This small molecule binds to this protein.
Small molecule (SMILES): CC(=O)N[C@H]1[C@H](O[C@H]2[C@H](O)[C@@H](NC(C)=O)CO[C@@H]2CO)O[C@H](CO)[C@@H](O)[C@@H]1O

Binding-site contacts:
Ligand atom O6 contacts residue SER92 of chain 1.C at 4.1 Å.
Ligand atom C2 contacts residue ASN151 of chain 1.C at 2.5 Å.
Ligand atom C7 contacts residue ASN151 of chain 1.C at 4.2 Å.
Ligand atom O3 contacts residue ASN151 of chain 1.C at 3.8 Å.
Ligand atom C5 contacts residue ASN151 of chain 1.C at 3.5 Å.
Ligand atom C4 contacts residue ASN151 of chain 1.C at 4.2 Å.
Ligand atom C6 contacts residue SER92 of chain 1.C at 3.9 Å.
Ligand atom C1 contacts residue ASN151 of chain 1.C at 1.4 Å.
Ligand atom O6 contacts residue ASN91 of chain 1.C at 4.3 Å.
Ligand atom O5 contacts residue ASN151 of chain 1.C at 2.2 Å (h-bond).
Ligand atom C3 contacts residue ASN151 of chain 1.C at 3.6 Å.
Ligand atom O7 contacts residue ASN151 of chain 1.C at 4.2 Å.
Ligand atom O5 contacts residue SER92 of chain 1.C at 3.7 Å.
Ligand atom N2 contacts residue ASN151 of chain 1.C at 3.5 Å (h-bond).
Ligand atom C5 contacts residue SER92 of chain 1.C at 4.5 Å.

Sequence of chain 1.C:
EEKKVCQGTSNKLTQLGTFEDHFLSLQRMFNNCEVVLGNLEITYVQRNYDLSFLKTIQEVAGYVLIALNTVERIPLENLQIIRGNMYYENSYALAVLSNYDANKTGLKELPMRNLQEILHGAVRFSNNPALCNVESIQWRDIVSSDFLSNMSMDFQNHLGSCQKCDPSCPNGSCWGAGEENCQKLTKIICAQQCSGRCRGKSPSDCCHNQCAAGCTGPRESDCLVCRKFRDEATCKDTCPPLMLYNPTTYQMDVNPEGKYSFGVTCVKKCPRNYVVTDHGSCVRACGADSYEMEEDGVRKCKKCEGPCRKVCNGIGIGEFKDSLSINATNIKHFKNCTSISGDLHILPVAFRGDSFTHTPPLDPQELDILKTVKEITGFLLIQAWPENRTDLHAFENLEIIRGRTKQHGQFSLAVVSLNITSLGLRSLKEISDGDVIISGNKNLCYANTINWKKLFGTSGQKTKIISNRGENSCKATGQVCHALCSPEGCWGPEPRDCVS